Sequence of chain 1.A:
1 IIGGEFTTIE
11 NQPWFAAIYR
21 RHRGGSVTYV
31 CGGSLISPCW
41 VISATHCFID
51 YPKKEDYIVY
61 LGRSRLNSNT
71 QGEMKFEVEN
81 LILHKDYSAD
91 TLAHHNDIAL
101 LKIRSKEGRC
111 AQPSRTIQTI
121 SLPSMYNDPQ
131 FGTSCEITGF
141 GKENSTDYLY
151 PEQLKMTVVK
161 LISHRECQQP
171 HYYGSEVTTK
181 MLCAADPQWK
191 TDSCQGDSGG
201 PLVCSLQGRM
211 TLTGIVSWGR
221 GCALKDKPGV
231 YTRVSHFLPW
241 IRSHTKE

The protein below binds the small molecule below.
Small molecule (SMILES): [H]/N=C(/N)Nc1ccc(CNC(=O)[C@H](C)NC(=O)[C@@H](CO)NS(=O)(=O)Cc2ccccc2)cc1

Binding-site contacts:
Ligand atom N2 contacts residue HIS94 of chain 1.A at 3.6 Å.
Ligand atom C11 contacts residue SO41 of chain 1.D at 3.5 Å.
Ligand atom C18 contacts residue GLY221 of chain 1.A at 3.3 Å.
Ligand atom N6 contacts residue GLY221 of chain 1.A at 3.2 Å (h-bond).
Ligand atom N3 contacts residue SER198 of chain 1.A at 3.2 Å (h-bond).
Ligand atom O3 contacts residue HIS94 of chain 1.A at 2.9 Å (h-bond).
Ligand atom C13 contacts residue GLY221 of chain 1.A at 3.6 Å.
Ligand atom N4 contacts residue GLY221 of chain 1.A at 2.7 Å (h-bond).
Ligand atom N6 contacts residue ASP192 of chain 1.A at 2.8 Å (salt-bridge).
Ligand atom O4 contacts residue GLY219 of chain 1.A at 3.1 Å (h-bond).
Ligand atom C22 contacts residue HIS94 of chain 1.A at 3.7 Å.
Ligand atom C11 contacts residue SER217 of chain 1.A at 3.6 Å.
Ligand atom O1 contacts residue GLY221 of chain 1.A at 2.9 Å (h-bond).
Ligand atom N5 contacts residue ASP192 of chain 1.A at 2.9 Å (salt-bridge).
Ligand atom C18 contacts residue SER193 of chain 1.A at 3.6 Å.
Ligand atom C20 contacts residue CYS222 of chain 1.A at 3.6 Å (hydrophobic).
Ligand atom C15 contacts residue TRP218 of chain 1.A at 3.4 Å (hydrophobic).
Ligand atom C16 contacts residue TRP218 of chain 1.A at 3.6 Å (hydrophobic).
Ligand atom N4 contacts residue GLY219 of chain 1.A at 3.5 Å.
Ligand atom O3 contacts residue LEU92 of chain 1.A at 3.0 Å (h-bond).
Ligand atom O1 contacts residue GLY219 of chain 1.A at 3.2 Å (h-bond).
Ligand atom C14 contacts residue GLY221 of chain 1.A at 3.6 Å.
Ligand atom C2 contacts residue GLN195 of chain 1.A at 3.2 Å.
Ligand atom C8 contacts residue SER217 of chain 1.A at 3.7 Å.
Ligand atom C10 contacts residue SER217 of chain 1.A at 3.7 Å.
Ligand atom N1 contacts residue GLY219 of chain 1.A at 2.9 Å (h-bond).
Ligand atom O4 contacts residue TRP218 of chain 1.A at 3.3 Å.
Ligand atom C15 contacts residue GLY219 of chain 1.A at 3.6 Å.
Ligand atom C12 contacts residue CYS194 of chain 1.A at 3.6 Å (hydrophobic).
Ligand atom C19 contacts residue CYS222 of chain 1.A at 3.7 Å (hydrophobic).
Ligand atom N6 contacts residue LYS227 of chain 1.A at 3.4 Å (salt-bridge).
Ligand atom C11 contacts residue SER198 of chain 1.A at 2.9 Å.
Ligand atom C1 contacts residue GLY219 of chain 1.A at 3.6 Å.
Ligand atom C12 contacts residue GLN195 of chain 1.A at 3.5 Å.
Ligand atom N5 contacts residue SER193 of chain 1.A at 3.0 Å (h-bond).
Ligand atom C18 contacts residue ASP192 of chain 1.A at 3.3 Å.
Ligand atom N5 contacts residue GLY229 of chain 1.A at 3.2 Å.
Ligand atom S1 contacts residue GLY219 of chain 1.A at 3.4 Å (h-bond).
Ligand atom C6 contacts residue LEU92 of chain 1.A at 3.4 Å (hydrophobic).
Ligand atom N3 contacts residue SER217 of chain 1.A at 2.8 Å (h-bond).